A protein and the small-molecule ligand that binds it are described below.
Small molecule (SMILES): CCOC(=O)c1ccc(OCCCCC2CCN(c3ccc(C)nn3)CC2)cc1

Binding-site contacts:
Ligand atom C20 contacts residue PHE237 of chain 12.B at 3.4 Å (hydrophobic).
Ligand atom C12 contacts residue VAL199 of chain 12.B at 3.7 Å (hydrophobic).
Ligand atom C7 contacts residue VAL196 of chain 12.B at 3.5 Å (hydrophobic).
Ligand atom C20 contacts residue TYR112 of chain 12.B at 3.4 Å (hydrophobic).
Ligand atom C26 contacts residue LYS113 of chain 12.B at 3.7 Å.
Ligand atom N3 contacts residue LEU240 of chain 12.B at 3.4 Å.
Ligand atom C23 contacts residue PHE237 of chain 12.B at 3.8 Å (hydrophobic).
Ligand atom C10 contacts residue MET132 of chain 12.B at 3.7 Å (hydrophobic).
Ligand atom N4 contacts residue LEU240 of chain 12.B at 3.3 Å.
Ligand atom C3 contacts residue PRO181 of chain 12.B at 3.7 Å (hydrophobic).
Ligand atom C14 contacts residue VAL199 of chain 12.B at 3.8 Å (hydrophobic).
Ligand atom C4 contacts residue ALA24 of chain 12.D at 3.5 Å (hydrophobic).
Ligand atom C8 contacts residue TYR159 of chain 12.B at 3.5 Å (hydrophobic).
Ligand atom C19 contacts residue PHE237 of chain 12.B at 3.5 Å (hydrophobic).
Ligand atom C26 contacts residue THR111 of chain 12.B at 3.6 Å.
Ligand atom C7 contacts residue TYR159 of chain 12.B at 3.7 Å (hydrophobic).
Ligand atom C5 contacts residue TYR159 of chain 12.B at 3.7 Å (hydrophobic).
Ligand atom C13 contacts residue MET132 of chain 12.B at 3.8 Å (hydrophobic).
Ligand atom C8 contacts residue VAL196 of chain 12.B at 3.7 Å (hydrophobic).
Ligand atom O25 contacts residue THR111 of chain 12.B at 3.4 Å (h-bond).
Ligand atom C27 contacts residue ASP236 of chain 12.B at 3.6 Å.
Ligand atom N6 contacts residue VAL196 of chain 12.B at 3.8 Å.
Ligand atom C18 contacts residue PHE237 of chain 12.B at 3.8 Å (hydrophobic).
Ligand atom O25 contacts residue TYR112 of chain 12.B at 3.4 Å.
Ligand atom C15 contacts residue MET132 of chain 12.B at 3.6 Å (hydrophobic).
Ligand atom C5 contacts residue ILE194 of chain 12.B at 3.8 Å (hydrophobic).
Ligand atom C23 contacts residue TYR112 of chain 12.B at 3.3 Å (hydrophobic).
Ligand atom C13 contacts residue PHE237 of chain 12.B at 3.7 Å (hydrophobic).
Ligand atom C1 contacts residue ILE183 of chain 12.B at 3.5 Å (hydrophobic).
Ligand atom C21 contacts residue PHE237 of chain 12.B at 3.7 Å (hydrophobic).
Ligand atom C14 contacts residue MET132 of chain 12.B at 3.5 Å (hydrophobic).
Ligand atom O16 contacts residue MET132 of chain 12.B at 3.6 Å.
Ligand atom C4 contacts residue ILE194 of chain 12.B at 3.8 Å (hydrophobic).
Ligand atom O24 contacts residue TYR112 of chain 12.B at 3.8 Å.
Ligand atom C11 contacts residue LEU134 of chain 12.B at 3.8 Å (hydrophobic).
Ligand atom C3 contacts residue ALA24 of chain 12.D at 3.5 Å (hydrophobic).
Ligand atom C1 contacts residue ILE157 of chain 12.B at 3.4 Å (hydrophobic).
Ligand atom C3 contacts residue TYR159 of chain 12.B at 3.7 Å (hydrophobic).
Ligand atom C4 contacts residue TYR159 of chain 12.B at 3.7 Å (hydrophobic).
Ligand atom C21 contacts residue TYR112 of chain 12.B at 3.4 Å (hydrophobic).

Sequence of chain 12.D:
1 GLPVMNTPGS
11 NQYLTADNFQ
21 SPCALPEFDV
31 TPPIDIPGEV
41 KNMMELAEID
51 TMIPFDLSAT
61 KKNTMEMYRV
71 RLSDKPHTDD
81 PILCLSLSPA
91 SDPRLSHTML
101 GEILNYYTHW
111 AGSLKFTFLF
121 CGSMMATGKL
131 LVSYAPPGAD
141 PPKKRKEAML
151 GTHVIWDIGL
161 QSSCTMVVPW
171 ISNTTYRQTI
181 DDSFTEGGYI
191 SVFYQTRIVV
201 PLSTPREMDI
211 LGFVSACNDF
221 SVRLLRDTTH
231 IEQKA

Sequence of chain 12.B:
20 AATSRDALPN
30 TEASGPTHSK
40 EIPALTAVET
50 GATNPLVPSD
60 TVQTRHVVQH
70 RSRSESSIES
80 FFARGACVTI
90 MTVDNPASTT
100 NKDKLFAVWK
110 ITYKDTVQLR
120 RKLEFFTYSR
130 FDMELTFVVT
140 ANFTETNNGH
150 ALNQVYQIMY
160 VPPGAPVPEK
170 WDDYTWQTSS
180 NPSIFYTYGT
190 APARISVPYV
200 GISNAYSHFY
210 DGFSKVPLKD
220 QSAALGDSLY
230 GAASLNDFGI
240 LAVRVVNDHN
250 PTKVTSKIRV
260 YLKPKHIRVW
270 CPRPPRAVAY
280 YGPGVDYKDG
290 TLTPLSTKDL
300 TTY